Binding-site contacts:
Ligand atom C2A contacts residue TYR322 of chain 1.A at 3.4 Å (hydrophobic).
Ligand atom OXT contacts residue GLN167 of chain 1.A at 3.2 Å (h-bond).
Ligand atom OP3 contacts residue GLY204 of chain 1.A at 3.5 Å (h-bond).
Ligand atom O contacts residue ASN97 of chain 1.A at 3.0 Å (h-bond).
Ligand atom OP3 contacts residue THR205 of chain 1.A at 2.7 Å (h-bond).
Ligand atom N contacts residue SER95 of chain 1.A at 3.6 Å.
Ligand atom OP2 contacts residue GLY203 of chain 1.A at 2.8 Å (h-bond).
Ligand atom C2A contacts residue SER317 of chain 1.A at 3.6 Å.
Ligand atom OXT contacts residue MET98 of chain 1.A at 3.4 Å.
Ligand atom OP2 contacts residue GLY201 of chain 1.A at 2.8 Å (h-bond).
Ligand atom N1 contacts residue PRO316 of chain 1.A at 3.5 Å.
Ligand atom P contacts residue SER202 of chain 1.A at 3.4 Å.
Ligand atom C2 contacts residue SER289 of chain 1.A at 3.5 Å.
Ligand atom O contacts residue MET98 of chain 1.A at 2.9 Å (h-bond).
Ligand atom C6 contacts residue ASN246 of chain 1.A at 3.5 Å.
Ligand atom C2A contacts residue SER289 of chain 1.A at 3.4 Å.
Ligand atom C contacts residue SER95 of chain 1.A at 3.3 Å.
Ligand atom C4 contacts residue GLY245 of chain 1.A at 3.3 Å.
Ligand atom C3 contacts residue GLY245 of chain 1.A at 3.6 Å.
Ligand atom OP3 contacts residue SER202 of chain 1.A at 3.5 Å (h-bond).
Ligand atom OXT contacts residue SER95 of chain 1.A at 2.9 Å (h-bond).
Ligand atom N1 contacts residue SER289 of chain 1.A at 2.8 Å (h-bond).
Ligand atom OP4 contacts residue MET198 of chain 1.A at 3.6 Å.
Ligand atom OP1 contacts residue SER202 of chain 1.A at 2.5 Å (h-bond).
Ligand atom OP2 contacts residue SER202 of chain 1.A at 3.3 Å (h-bond).
Ligand atom C2A contacts residue ASN97 of chain 1.A at 3.0 Å.
Ligand atom C5M contacts residue GLY201 of chain 1.A at 3.5 Å.
Ligand atom C5 contacts residue GLY245 of chain 1.A at 3.2 Å.
Ligand atom CA contacts residue GLN167 of chain 1.A at 3.5 Å.
Ligand atom CB contacts residue GLN167 of chain 1.A at 3.2 Å.
Ligand atom O3 contacts residue ASN97 of chain 1.A at 2.9 Å (h-bond).
Ligand atom O contacts residue SER95 of chain 1.A at 3.2 Å (h-bond).
Ligand atom C2A contacts residue THR244 of chain 1.A at 3.7 Å.
Ligand atom OXT contacts residue THR94 of chain 1.A at 2.7 Å (h-bond).
Ligand atom C5M contacts residue GLY245 of chain 1.A at 3.5 Å.
Ligand atom O contacts residue THR94 of chain 1.A at 3.4 Å (h-bond).
Ligand atom SG contacts residue GLY245 of chain 1.A at 3.7 Å.
Ligand atom C contacts residue MET98 of chain 1.A at 3.5 Å (hydrophobic).
Ligand atom C contacts residue THR94 of chain 1.A at 3.5 Å.
Ligand atom SG contacts residue SER95 of chain 1.A at 3.2 Å (h-bond).

Sequence of chain 1.A:
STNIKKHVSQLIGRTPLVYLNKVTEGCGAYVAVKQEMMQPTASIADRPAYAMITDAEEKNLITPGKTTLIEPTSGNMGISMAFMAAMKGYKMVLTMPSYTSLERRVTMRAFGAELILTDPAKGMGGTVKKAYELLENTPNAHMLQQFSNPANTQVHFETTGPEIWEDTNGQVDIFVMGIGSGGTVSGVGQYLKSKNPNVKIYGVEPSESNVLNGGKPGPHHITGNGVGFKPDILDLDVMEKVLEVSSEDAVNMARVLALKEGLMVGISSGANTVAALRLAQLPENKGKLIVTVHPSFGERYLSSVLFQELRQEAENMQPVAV

This protein binds this small molecule.
Small molecule (SMILES): Cc1ncc(COP(=O)(O)O)c(CN[C@@H](CS)C(=O)O)c1O